Sequence of chain 1.A:
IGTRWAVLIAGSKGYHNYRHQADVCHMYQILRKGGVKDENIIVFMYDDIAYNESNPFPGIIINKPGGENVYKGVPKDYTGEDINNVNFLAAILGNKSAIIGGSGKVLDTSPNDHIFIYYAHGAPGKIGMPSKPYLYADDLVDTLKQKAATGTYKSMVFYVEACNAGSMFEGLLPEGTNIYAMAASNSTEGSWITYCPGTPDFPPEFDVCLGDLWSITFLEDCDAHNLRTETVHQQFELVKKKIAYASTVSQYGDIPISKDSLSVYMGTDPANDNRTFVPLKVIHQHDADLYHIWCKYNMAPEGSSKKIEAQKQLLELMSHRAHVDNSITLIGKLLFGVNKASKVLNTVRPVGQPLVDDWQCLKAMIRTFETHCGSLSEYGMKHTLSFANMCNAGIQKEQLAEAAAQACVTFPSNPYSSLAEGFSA

Binding-site contacts:
Ligand atom N2 contacts residue ASN145 of chain 1.A at 3.9 Å.
Ligand atom C1 contacts residue SER147 of chain 1.A at 3.8 Å.
Ligand atom C1 contacts residue ASN145 of chain 1.A at 2.8 Å.
Ligand atom O7 contacts residue ASN145 of chain 1.A at 3.4 Å (h-bond).
Ligand atom C2 contacts residue ASN145 of chain 1.A at 3.6 Å.
Ligand atom O6 contacts residue ALA148 of chain 1.A at 4.2 Å.
Ligand atom O5 contacts residue ASN145 of chain 1.A at 3.2 Å (h-bond).
Ligand atom O5 contacts residue ALA148 of chain 1.A at 3.9 Å.
Ligand atom C8 contacts residue ASN145 of chain 1.A at 4.5 Å.
Ligand atom C7 contacts residue ASN145 of chain 1.A at 3.8 Å.

A protein and the small-molecule ligand that binds it are described below.
Small molecule (SMILES): CC(=O)N[C@@H]1[C@@H](O)[C@H](O)[C@@H](CO)O[C@H]1O